Binding-site contacts:
Ligand atom C05 contacts residue ARG51 of chain 1.A at 3.9 Å.
Ligand atom C05 contacts residue TYR55 of chain 1.A at 4.1 Å (hydrophobic).
Ligand atom C06 contacts residue PHE375 of chain 1.A at 4.3 Å (hydrophobic).
Ligand atom N04 contacts residue GLU45 of chain 1.A at 3.4 Å.
Ligand atom N04 contacts residue PHE375 of chain 1.A at 3.9 Å.
Ligand atom O10 contacts residue TYR55 of chain 1.A at 3.8 Å.
Ligand atom C09 contacts residue PHE375 of chain 1.A at 4.2 Å (hydrophobic).
Ligand atom C02 contacts residue PHE375 of chain 1.A at 4.3 Å (hydrophobic).
Ligand atom C08 contacts residue TYR55 of chain 1.A at 4.1 Å (hydrophobic).
Ligand atom N03 contacts residue PHE375 of chain 1.A at 3.4 Å.
Ligand atom C09 contacts residue TYR55 of chain 1.A at 4.0 Å (hydrophobic).
Ligand atom C02 contacts residue TYR55 of chain 1.A at 4.1 Å (hydrophobic).
Ligand atom C05 contacts residue GLU45 of chain 1.A at 4.3 Å.
Ligand atom N03 contacts residue GLU45 of chain 1.A at 4.2 Å.
Ligand atom C07 contacts residue TYR55 of chain 1.A at 3.1 Å (hydrophobic).
Ligand atom O10 contacts residue PHE375 of chain 1.A at 3.5 Å.
Ligand atom O01 contacts residue GLU45 of chain 1.A at 2.5 Å (salt-bridge).
Ligand atom C08 contacts residue PHE375 of chain 1.A at 3.9 Å (hydrophobic).
Ligand atom C05 contacts residue TYR52 of chain 1.A at 4.3 Å (hydrophobic).
Ligand atom C07 contacts residue PHE375 of chain 1.A at 4.3 Å (hydrophobic).
Ligand atom N03 contacts residue TYR55 of chain 1.A at 3.9 Å.
Ligand atom C02 contacts residue GLU45 of chain 1.A at 3.6 Å.
Ligand atom C06 contacts residue ARG51 of chain 1.A at 4.5 Å.
Ligand atom C05 contacts residue PHE375 of chain 1.A at 3.3 Å (hydrophobic).
Ligand atom C06 contacts residue GLU45 of chain 1.A at 3.6 Å.

Sequence of chain 1.A:
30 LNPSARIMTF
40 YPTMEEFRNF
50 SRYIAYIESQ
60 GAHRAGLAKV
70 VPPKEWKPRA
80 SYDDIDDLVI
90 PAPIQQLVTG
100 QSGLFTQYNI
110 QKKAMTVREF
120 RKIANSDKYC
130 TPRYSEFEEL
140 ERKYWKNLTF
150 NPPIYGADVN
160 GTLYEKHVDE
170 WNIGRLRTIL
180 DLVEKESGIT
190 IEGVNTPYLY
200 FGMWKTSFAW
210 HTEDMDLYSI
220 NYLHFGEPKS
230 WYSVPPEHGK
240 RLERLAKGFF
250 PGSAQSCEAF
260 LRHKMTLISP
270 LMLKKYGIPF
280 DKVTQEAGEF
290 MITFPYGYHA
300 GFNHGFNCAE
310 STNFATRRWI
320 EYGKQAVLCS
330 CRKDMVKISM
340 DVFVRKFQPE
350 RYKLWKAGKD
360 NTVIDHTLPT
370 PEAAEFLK

This protein binds this small molecule.
Small molecule (SMILES): CN(C)NC(=O)CCC(=O)O